Binding-site contacts:
Ligand atom O5 contacts residue ASN126 of chain 2.B at 2.5 Å (h-bond).
Ligand atom O5 contacts residue SER125 of chain 2.B at 3.7 Å.
Ligand atom N2 contacts residue ASN126 of chain 2.B at 3.0 Å (h-bond).
Ligand atom C1 contacts residue ASN126 of chain 2.B at 1.4 Å.
Ligand atom C3 contacts residue ASN126 of chain 2.B at 3.8 Å.
Ligand atom O7 contacts residue ASN126 of chain 2.B at 2.9 Å (h-bond).
Ligand atom C2 contacts residue ASN126 of chain 2.B at 2.5 Å.
Ligand atom C5 contacts residue ASN126 of chain 2.B at 3.8 Å.
Ligand atom O6 contacts residue SER125 of chain 2.B at 4.1 Å.
Ligand atom C6 contacts residue SER125 of chain 2.B at 4.3 Å.
Ligand atom C8 contacts residue ASN126 of chain 2.B at 4.4 Å.
Ligand atom C7 contacts residue ASN126 of chain 2.B at 3.1 Å.
Ligand atom C4 contacts residue ASN126 of chain 2.B at 4.3 Å.

Sequence of chain 2.B:
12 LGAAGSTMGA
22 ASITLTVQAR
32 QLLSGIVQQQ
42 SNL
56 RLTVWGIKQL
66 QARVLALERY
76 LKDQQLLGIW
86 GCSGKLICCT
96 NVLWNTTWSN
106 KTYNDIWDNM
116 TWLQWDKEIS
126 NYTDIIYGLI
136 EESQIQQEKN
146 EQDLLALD

The small molecule below binds the protein below.
Small molecule (SMILES): CC(=O)N[C@@H]1[C@@H](O)[C@H](O)[C@@H](CO)O[C@H]1O